Sequence of chain 1.B:
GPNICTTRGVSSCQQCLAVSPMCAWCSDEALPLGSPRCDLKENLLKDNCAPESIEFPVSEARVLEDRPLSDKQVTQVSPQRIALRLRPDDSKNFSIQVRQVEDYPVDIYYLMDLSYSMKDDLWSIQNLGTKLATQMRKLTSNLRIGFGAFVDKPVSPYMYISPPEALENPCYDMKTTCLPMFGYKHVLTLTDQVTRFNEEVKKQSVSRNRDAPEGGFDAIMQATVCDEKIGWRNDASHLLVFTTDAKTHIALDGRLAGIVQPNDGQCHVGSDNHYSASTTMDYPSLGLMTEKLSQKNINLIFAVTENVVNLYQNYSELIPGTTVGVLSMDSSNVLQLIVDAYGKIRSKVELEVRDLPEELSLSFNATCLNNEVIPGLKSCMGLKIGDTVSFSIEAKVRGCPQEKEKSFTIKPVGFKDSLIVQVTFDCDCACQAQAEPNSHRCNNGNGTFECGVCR

Binding-site contacts:
Ligand atom C3 contacts residue ASN320 of chain 1.B at 3.8 Å.
Ligand atom C4 contacts residue ASN320 of chain 1.B at 4.2 Å.
Ligand atom N2 contacts residue ASN320 of chain 1.B at 3.0 Å (h-bond).
Ligand atom O5 contacts residue ASN320 of chain 1.B at 2.3 Å (h-bond).
Ligand atom C8 contacts residue ASN320 of chain 1.B at 4.5 Å.
Ligand atom C5 contacts residue ASN320 of chain 1.B at 3.6 Å.
Ligand atom C7 contacts residue ASN320 of chain 1.B at 3.2 Å.
Ligand atom C6 contacts residue ARG281 of chain 1.A at 3.5 Å.
Ligand atom C2 contacts residue ASN320 of chain 1.B at 2.5 Å.
Ligand atom C8 contacts residue TRP262 of chain 1.A at 4.0 Å (hydrophobic).
Ligand atom C8 contacts residue LEU317 of chain 1.B at 3.6 Å (hydrophobic).
Ligand atom O7 contacts residue MET285 of chain 1.A at 3.7 Å.
Ligand atom C7 contacts residue LEU317 of chain 1.B at 4.2 Å (hydrophobic).
Ligand atom C7 contacts residue TRP262 of chain 1.A at 4.4 Å (hydrophobic).
Ligand atom C8 contacts residue ASN316 of chain 1.B at 4.0 Å.
Ligand atom C1 contacts residue ASN320 of chain 1.B at 1.4 Å.
Ligand atom C7 contacts residue ASN316 of chain 1.B at 4.2 Å.
Ligand atom O6 contacts residue ARG281 of chain 1.A at 3.2 Å (salt-bridge).
Ligand atom O7 contacts residue LEU317 of chain 1.B at 4.2 Å.
Ligand atom O7 contacts residue ASN320 of chain 1.B at 3.0 Å (h-bond).
Ligand atom O6 contacts residue ARG281 of chain 1.A at 2.9 Å (salt-bridge).
Ligand atom O7 contacts residue TRP262 of chain 1.A at 4.0 Å.
Ligand atom N2 contacts residue ASN316 of chain 1.B at 4.3 Å.
Ligand atom C1 contacts residue ASN316 of chain 1.B at 4.2 Å.
Ligand atom C6 contacts residue ARG281 of chain 1.A at 3.5 Å.

A small-molecule ligand and the protein it binds are described below.
Small molecule (SMILES): CC(=O)N[C@H]1[C@H](O[C@H]2[C@H](O)[C@@H](NC(C)=O)CO[C@@H]2CO)O[C@H](CO)[C@@H](O[C@@H]2O[C@H](CO[C@H]3O[C@H](CO)[C@@H](O)[C@H](O)[C@@H]3O)[C@@H](O)[C@H](O[C@H]3O[C@H](CO)[C@@H](O)[C@H](O)[C@@H]3O)[C@@H]2O)[C@@H]1O

Sequence of chain 1.A:
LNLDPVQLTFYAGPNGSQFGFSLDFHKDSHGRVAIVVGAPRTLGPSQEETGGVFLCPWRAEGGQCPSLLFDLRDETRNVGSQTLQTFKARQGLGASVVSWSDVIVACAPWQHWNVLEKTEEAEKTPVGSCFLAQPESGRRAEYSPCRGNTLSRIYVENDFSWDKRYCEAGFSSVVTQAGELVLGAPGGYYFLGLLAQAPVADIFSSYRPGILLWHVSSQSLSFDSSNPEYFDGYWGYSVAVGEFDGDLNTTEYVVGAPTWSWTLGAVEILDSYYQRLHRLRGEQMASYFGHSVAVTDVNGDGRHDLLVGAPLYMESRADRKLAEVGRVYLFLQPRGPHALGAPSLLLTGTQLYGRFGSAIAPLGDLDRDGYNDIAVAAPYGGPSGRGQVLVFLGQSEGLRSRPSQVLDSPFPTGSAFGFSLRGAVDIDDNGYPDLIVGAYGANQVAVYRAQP